Sequence of chain 1.A:
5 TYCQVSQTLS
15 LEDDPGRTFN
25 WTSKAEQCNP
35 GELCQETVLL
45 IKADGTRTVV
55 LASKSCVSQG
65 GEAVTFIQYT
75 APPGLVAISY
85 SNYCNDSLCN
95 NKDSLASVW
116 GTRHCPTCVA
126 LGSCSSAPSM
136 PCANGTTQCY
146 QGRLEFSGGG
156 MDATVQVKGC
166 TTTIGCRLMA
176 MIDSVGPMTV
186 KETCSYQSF

Binding-site contacts:
Ligand atom C2 contacts residue ASN89 of chain 1.A at 2.4 Å.
Ligand atom C8 contacts residue LEU37 of chain 1.A at 3.6 Å (hydrophobic).
Ligand atom C7 contacts residue ASN89 of chain 1.A at 2.9 Å.
Ligand atom C8 contacts residue ASN89 of chain 1.A at 4.1 Å.
Ligand atom C5 contacts residue ASN89 of chain 1.A at 3.6 Å.
Ligand atom C7 contacts residue LEU37 of chain 1.A at 4.0 Å (hydrophobic).
Ligand atom C8 contacts residue GLY65 of chain 1.A at 4.1 Å.
Ligand atom C4 contacts residue ASN89 of chain 1.A at 4.2 Å.
Ligand atom C3 contacts residue ASN89 of chain 1.A at 3.8 Å.
Ligand atom N2 contacts residue LEU37 of chain 1.A at 4.2 Å.
Ligand atom O5 contacts residue ASN89 of chain 1.A at 2.4 Å (h-bond).
Ligand atom C1 contacts residue ASN89 of chain 1.A at 1.4 Å.
Ligand atom O7 contacts residue GLU66 of chain 1.A at 3.9 Å.
Ligand atom N2 contacts residue ASN89 of chain 1.A at 2.8 Å (h-bond).
Ligand atom O7 contacts residue ASN89 of chain 1.A at 2.6 Å (h-bond).
Ligand atom C8 contacts residue GLY64 of chain 1.A at 3.4 Å.

This small molecule binds to this protein.
Small molecule (SMILES): CC(=O)N[C@H]1[C@H](O[C@H]2[C@H](O)[C@@H](NC(C)=O)CO[C@@H]2CO[C@@H]2O[C@@H](C)[C@@H](O)[C@@H](O)[C@@H]2O)O[C@H](CO)[C@@H](O)[C@@H]1O